Binding-site contacts:
Ligand atom C contacts residue SER180 of chain 1.A at 2.4 Å.
Ligand atom NZ contacts residue TRP197 of chain 1.A at 3.8 Å.
Ligand atom CB contacts residue VAL195 of chain 1.A at 3.5 Å (hydrophobic).
Ligand atom CA contacts residue HIS41 of chain 1.A at 3.8 Å.
Ligand atom CB contacts residue TRP197 of chain 1.A at 3.8 Å (hydrophobic).
Ligand atom O contacts residue GLN177 of chain 1.A at 3.1 Å.
Ligand atom O contacts residue GLY178 of chain 1.A at 3.1 Å (h-bond).
Ligand atom CE contacts residue ARG3 of chain 1.B at 1.0 Å.
Ligand atom CD contacts residue ARG3 of chain 1.B at 0.7 Å.
Ligand atom N contacts residue SER180 of chain 1.A at 0.7 Å (h-bond).
Ligand atom CD contacts residue TRP197 of chain 1.A at 3.9 Å (hydrophobic).
Ligand atom CE contacts residue SER175 of chain 1.A at 3.5 Å.
Ligand atom NZ contacts residue ARG3 of chain 1.B at 1.8 Å (salt-bridge).
Ligand atom O contacts residue GLY2 of chain 1.B at 3.5 Å.
Ligand atom C contacts residue ARG3 of chain 1.B at 0.7 Å.
Ligand atom N contacts residue VAL195 of chain 1.A at 3.8 Å.
Ligand atom CA contacts residue SER196 of chain 1.A at 3.3 Å.
Ligand atom C contacts residue GLY2 of chain 1.B at 2.7 Å.
Ligand atom NZ contacts residue GLY200 of chain 1.A at 2.5 Å (h-bond).
Ligand atom N contacts residue ARG3 of chain 1.B at 2.1 Å (salt-bridge).
Ligand atom O contacts residue SER180 of chain 1.A at 2.5 Å (h-bond).
Ligand atom CE contacts residue GLY200 of chain 1.A at 3.2 Å.
Ligand atom CG contacts residue GLY2 of chain 1.B at 3.7 Å.
Ligand atom CB contacts residue ARG3 of chain 1.B at 0.8 Å.
Ligand atom N contacts residue GLY2 of chain 1.B at 3.5 Å.
Ligand atom CG contacts residue GLN177 of chain 1.A at 3.7 Å.
Ligand atom CB contacts residue GLY2 of chain 1.B at 3.4 Å.
Ligand atom CB contacts residue SER196 of chain 1.A at 3.2 Å.
Ligand atom CB contacts residue SER180 of chain 1.A at 3.0 Å.
Ligand atom O contacts residue CYS176 of chain 1.A at 3.5 Å (h-bond).
Ligand atom C contacts residue CYS176 of chain 1.A at 3.6 Å (hydrophobic).
Ligand atom CA contacts residue ARG3 of chain 1.B at 1.0 Å.
Ligand atom O contacts residue ARG3 of chain 1.B at 0.9 Å (salt-bridge).
Ligand atom N contacts residue HIS41 of chain 1.A at 3.2 Å.
Ligand atom NZ contacts residue GLY198 of chain 1.A at 3.2 Å (h-bond).
Ligand atom CA contacts residue GLY2 of chain 1.B at 2.4 Å.
Ligand atom N contacts residue SER196 of chain 1.A at 3.4 Å (h-bond).
Ligand atom CG contacts residue ARG3 of chain 1.B at 0.5 Å.
Ligand atom CA contacts residue SER180 of chain 1.A at 1.8 Å.
Ligand atom C contacts residue GLN177 of chain 1.A at 3.5 Å.

Sequence of chain 1.B:
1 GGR

Sequence of chain 1.A:
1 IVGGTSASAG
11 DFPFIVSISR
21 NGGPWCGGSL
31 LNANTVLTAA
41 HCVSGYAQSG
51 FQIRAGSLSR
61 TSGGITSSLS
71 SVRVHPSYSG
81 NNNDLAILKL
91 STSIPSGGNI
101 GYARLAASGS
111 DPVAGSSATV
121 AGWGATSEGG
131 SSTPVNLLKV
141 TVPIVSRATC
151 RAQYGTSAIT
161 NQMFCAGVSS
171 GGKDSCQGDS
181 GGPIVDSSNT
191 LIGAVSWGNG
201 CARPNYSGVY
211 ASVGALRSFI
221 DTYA

A small-molecule ligand and the protein it binds are described below.
Small molecule (SMILES): N[C@@H](CCCC[NH3+])C(=O)O